Binding-site contacts:
Ligand atom CH contacts residue ASP220 of chain 1.A at 3.5 Å.
Ligand atom CB contacts residue ASP80 of chain 1.A at 3.5 Å.
Ligand atom O contacts residue GLY34 of chain 1.A at 3.5 Å (h-bond).
Ligand atom O contacts residue GLY79 of chain 1.A at 3.2 Å (h-bond).
Ligand atom O contacts residue THR224 of chain 1.A at 3.0 Å (h-bond).
Ligand atom O contacts residue ASP80 of chain 1.A at 3.3 Å (salt-bridge).
Ligand atom N contacts residue ASP80 of chain 1.A at 3.2 Å (salt-bridge).
Ligand atom CH contacts residue ASP32 of chain 1.A at 3.3 Å.
Ligand atom O contacts residue GLY79 of chain 1.A at 2.7 Å (h-bond).
Ligand atom N contacts residue GLY34 of chain 1.A at 2.9 Å (h-bond).
Ligand atom CZ contacts residue ILE303 of chain 1.A at 3.5 Å (hydrophobic).
Ligand atom CA contacts residue ASP80 of chain 1.A at 3.4 Å.
Ligand atom OH contacts residue ASP220 of chain 1.A at 2.5 Å (salt-bridge).
Ligand atom CB contacts residue ASP32 of chain 1.A at 3.4 Å.
Ligand atom N contacts residue THR224 of chain 1.A at 2.9 Å (h-bond).
Ligand atom CE2 contacts residue SER82 of chain 1.A at 3.5 Å.
Ligand atom CD2 contacts residue TYR78 of chain 1.A at 3.5 Å (hydrophobic).
Ligand atom OH contacts residue ASP32 of chain 1.A at 2.5 Å (salt-bridge).
Ligand atom C contacts residue THR224 of chain 1.A at 3.7 Å.
Ligand atom CG1 contacts residue THR223 of chain 1.A at 3.5 Å.
Ligand atom CG2 contacts residue TYR227 of chain 1.A at 3.6 Å (hydrophobic).
Ligand atom CM contacts residue ASP220 of chain 1.A at 3.3 Å.
Ligand atom O contacts residue THR223 of chain 1.A at 3.3 Å.
Ligand atom CD1 contacts residue GLY222 of chain 1.A at 3.5 Å.
Ligand atom CA contacts residue THR223 of chain 1.A at 3.5 Å.
Ligand atom CD2 contacts residue ASP301 of chain 1.A at 3.6 Å.
Ligand atom CB contacts residue GLY222 of chain 1.A at 3.4 Å.
Ligand atom CG2 contacts residue SER13 of chain 1.A at 3.3 Å.
Ligand atom OH contacts residue GLY222 of chain 1.A at 3.5 Å (h-bond).
Ligand atom C contacts residue GLY34 of chain 1.A at 3.7 Å.
Ligand atom O contacts residue ASN125 of chain 1.A at 3.2 Å (h-bond).
Ligand atom N contacts residue GLY222 of chain 1.A at 2.9 Å (h-bond).
Ligand atom O contacts residue TYR78 of chain 1.A at 3.3 Å.
Ligand atom CG2 contacts residue GLY222 of chain 1.A at 3.7 Å.
Ligand atom CE1 contacts residue ILE30 of chain 1.A at 3.3 Å (hydrophobic).
Ligand atom C2 contacts residue TYR285 of chain 1.A at 3.6 Å (hydrophobic).
Ligand atom O contacts residue TYR78 of chain 1.A at 3.4 Å.
Ligand atom CG2 contacts residue THR224 of chain 1.A at 3.4 Å.
Ligand atom CA contacts residue GLY222 of chain 1.A at 3.7 Å.
Ligand atom O2 contacts residue THR224 of chain 1.A at 3.4 Å (h-bond).

Sequence of chain 1.A:
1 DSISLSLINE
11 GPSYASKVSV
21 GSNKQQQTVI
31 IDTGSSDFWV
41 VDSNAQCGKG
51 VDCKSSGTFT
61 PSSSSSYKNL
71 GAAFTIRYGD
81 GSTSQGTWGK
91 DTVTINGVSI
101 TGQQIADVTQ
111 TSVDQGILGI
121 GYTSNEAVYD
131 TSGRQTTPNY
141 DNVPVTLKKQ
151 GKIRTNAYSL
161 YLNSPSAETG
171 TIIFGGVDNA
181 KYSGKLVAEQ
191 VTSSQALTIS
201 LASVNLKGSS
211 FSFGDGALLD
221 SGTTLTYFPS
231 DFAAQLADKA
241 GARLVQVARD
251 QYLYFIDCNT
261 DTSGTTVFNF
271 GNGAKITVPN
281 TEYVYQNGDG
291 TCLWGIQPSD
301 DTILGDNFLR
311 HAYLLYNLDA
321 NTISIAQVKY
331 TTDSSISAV

The small molecule below binds the protein below.
Small molecule (SMILES): CC(C)[C@H](NC(=O)OC(C)(C)C)C(=O)N[C@H](C(=O)N[C@@H](Cc1ccccc1)[C@@H](O)CC(=O)N[C@@H](C)C(=O)N[C@@H](Cc1ccccc1)[C@H](C)O)C(C)C